Sequence of chain 1.A:
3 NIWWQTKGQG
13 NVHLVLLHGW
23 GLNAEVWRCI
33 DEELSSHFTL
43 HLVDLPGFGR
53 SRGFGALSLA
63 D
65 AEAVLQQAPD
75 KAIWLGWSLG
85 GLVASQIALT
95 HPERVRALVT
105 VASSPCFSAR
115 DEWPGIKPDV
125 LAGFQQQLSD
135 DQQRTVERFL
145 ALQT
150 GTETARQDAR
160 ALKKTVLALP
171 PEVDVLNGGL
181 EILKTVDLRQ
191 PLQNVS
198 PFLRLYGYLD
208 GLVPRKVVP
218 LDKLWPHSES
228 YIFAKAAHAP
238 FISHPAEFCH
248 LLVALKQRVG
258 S

The protein below binds the small molecule below.
Small molecule (SMILES): O=C(O)CCO

Binding-site contacts:
Ligand atom O1 contacts residue SER82 of chain 1.A at 3.4 Å.
Ligand atom O2 contacts residue GLN147 of chain 1.A at 2.6 Å (h-bond).
Ligand atom O3 contacts residue LEU83 of chain 1.A at 3.1 Å (h-bond).
Ligand atom C1 contacts residue GLY21 of chain 1.A at 4.0 Å.
Ligand atom C1 contacts residue SER82 of chain 1.A at 3.7 Å.
Ligand atom C2 contacts residue SER82 of chain 1.A at 3.0 Å.
Ligand atom O2 contacts residue PHE143 of chain 1.A at 4.3 Å.
Ligand atom O2 contacts residue GLY21 of chain 1.A at 3.8 Å.
Ligand atom C2 contacts residue LEU209 of chain 1.A at 4.5 Å (hydrophobic).
Ligand atom O3 contacts residue SER82 of chain 1.A at 2.3 Å (h-bond).
Ligand atom O1 contacts residue GLN147 of chain 1.A at 3.5 Å (h-bond).
Ligand atom C3 contacts residue SER82 of chain 1.A at 1.8 Å.
Ligand atom O1 contacts residue TRP81 of chain 1.A at 3.3 Å.
Ligand atom O2 contacts residue LEU24 of chain 1.A at 4.3 Å.
Ligand atom O2 contacts residue LEU144 of chain 1.A at 4.2 Å.
Ligand atom O3 contacts residue PHE143 of chain 1.A at 4.3 Å.
Ligand atom O1 contacts residue HIS235 of chain 1.A at 3.4 Å (h-bond).
Ligand atom C2 contacts residue GLN147 of chain 1.A at 3.2 Å.
Ligand atom O3 contacts residue TRP22 of chain 1.A at 3.5 Å (h-bond).
Ligand atom O1 contacts residue TRP22 of chain 1.A at 4.1 Å.
Ligand atom C3 contacts residue HIS235 of chain 1.A at 3.4 Å.
Ligand atom C2 contacts residue PHE143 of chain 1.A at 3.5 Å (hydrophobic).
Ligand atom O3 contacts residue LEU183 of chain 1.A at 4.0 Å.
Ligand atom C3 contacts residue TRP22 of chain 1.A at 4.2 Å (hydrophobic).
Ligand atom C1 contacts residue TRP81 of chain 1.A at 4.4 Å (hydrophobic).
Ligand atom C1 contacts residue HIS235 of chain 1.A at 3.7 Å.
Ligand atom C2 contacts residue HIS235 of chain 1.A at 3.3 Å.
Ligand atom C1 contacts residue TRP22 of chain 1.A at 3.6 Å (hydrophobic).
Ligand atom C3 contacts residue PHE143 of chain 1.A at 4.2 Å (hydrophobic).
Ligand atom O2 contacts residue TRP22 of chain 1.A at 2.7 Å (h-bond).
Ligand atom C2 contacts residue TRP22 of chain 1.A at 4.3 Å (hydrophobic).
Ligand atom C3 contacts residue LEU83 of chain 1.A at 3.8 Å (hydrophobic).
Ligand atom O1 contacts residue GLY21 of chain 1.A at 3.7 Å.
Ligand atom O3 contacts residue GLY21 of chain 1.A at 4.4 Å.
Ligand atom C1 contacts residue GLN147 of chain 1.A at 2.8 Å.